Sequence of chain 1.C:
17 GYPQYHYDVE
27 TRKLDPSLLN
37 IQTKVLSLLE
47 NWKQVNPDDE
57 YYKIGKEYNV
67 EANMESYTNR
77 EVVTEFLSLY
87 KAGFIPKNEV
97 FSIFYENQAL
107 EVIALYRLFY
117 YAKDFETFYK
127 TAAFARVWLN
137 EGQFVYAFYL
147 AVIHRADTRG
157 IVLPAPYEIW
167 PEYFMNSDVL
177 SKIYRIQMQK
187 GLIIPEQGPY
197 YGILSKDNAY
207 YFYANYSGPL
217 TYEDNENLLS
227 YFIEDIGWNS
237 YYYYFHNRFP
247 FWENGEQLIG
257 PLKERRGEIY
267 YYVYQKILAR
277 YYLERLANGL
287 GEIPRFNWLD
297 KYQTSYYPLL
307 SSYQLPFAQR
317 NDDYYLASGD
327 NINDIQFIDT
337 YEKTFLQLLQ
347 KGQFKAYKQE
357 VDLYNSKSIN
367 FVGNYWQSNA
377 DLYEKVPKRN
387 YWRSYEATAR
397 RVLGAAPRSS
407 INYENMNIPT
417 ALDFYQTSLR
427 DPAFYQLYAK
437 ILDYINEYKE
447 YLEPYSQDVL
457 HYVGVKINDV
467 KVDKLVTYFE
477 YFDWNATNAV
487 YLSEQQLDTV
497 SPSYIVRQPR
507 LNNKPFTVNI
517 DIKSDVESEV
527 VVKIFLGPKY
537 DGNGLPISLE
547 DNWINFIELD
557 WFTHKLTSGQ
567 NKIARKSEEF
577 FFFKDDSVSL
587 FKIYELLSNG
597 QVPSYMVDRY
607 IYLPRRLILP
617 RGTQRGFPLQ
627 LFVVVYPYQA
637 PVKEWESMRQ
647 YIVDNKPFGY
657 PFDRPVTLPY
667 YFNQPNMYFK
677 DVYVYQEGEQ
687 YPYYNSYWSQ

A protein and the small-molecule ligand that binds it are described below.
Small molecule (SMILES): CC(=O)N[C@H]1[C@H](O[C@H]2[C@H](O)[C@@H](NC(C)=O)CO[C@@H]2CO)O[C@H](CO)[C@@H](O[C@@H]2O[C@H](CO[C@H]3O[C@H](CO)[C@@H](O)[C@H](O[C@H]4O[C@H](CO)[C@@H](O)[C@H](O)[C@@H]4O)[C@@H]3O)[C@@H](O)[C@H](O[C@H]3O[C@H](CO)[C@@H](O)[C@H](O)[C@@H]3O)[C@@H]2O)[C@@H]1O

Binding-site contacts:
Ligand atom C7 contacts residue ILE501 of chain 1.C at 4.0 Å (hydrophobic).
Ligand atom O2 contacts residue ASP494 of chain 1.C at 3.8 Å.
Ligand atom C6 contacts residue SER497 of chain 1.C at 3.8 Å.
Ligand atom C6 contacts residue TYR590 of chain 1.C at 4.1 Å (hydrophobic).
Ligand atom C6 contacts residue GLU46 of chain 1.C at 3.9 Å.
Ligand atom C5 contacts residue SER497 of chain 1.C at 3.6 Å.
Ligand atom C8 contacts residue ASN47 of chain 1.C at 3.9 Å.
Ligand atom O4 contacts residue SER497 of chain 1.C at 3.2 Å (h-bond).
Ligand atom O4 contacts residue GLU56 of chain 1.C at 3.6 Å (salt-bridge).
Ligand atom N2 contacts residue GLU46 of chain 1.C at 3.5 Å (salt-bridge).
Ligand atom C2 contacts residue ASN481 of chain 1.C at 2.4 Å.
Ligand atom C7 contacts residue SER497 of chain 1.C at 3.1 Å.
Ligand atom C8 contacts residue PHE587 of chain 1.C at 3.5 Å (hydrophobic).
Ligand atom N2 contacts residue SER497 of chain 1.C at 3.7 Å.
Ligand atom C8 contacts residue SER585 of chain 1.C at 3.2 Å.
Ligand atom O5 contacts residue ASN481 of chain 1.C at 2.3 Å (h-bond).
Ligand atom O5 contacts residue THR483 of chain 1.C at 3.8 Å.
Ligand atom O4 contacts residue ASP55 of chain 1.C at 3.7 Å.
Ligand atom N2 contacts residue ASN481 of chain 1.C at 3.0 Å (h-bond).
Ligand atom C5 contacts residue TYR590 of chain 1.C at 4.1 Å (hydrophobic).
Ligand atom O3 contacts residue PHE587 of chain 1.C at 4.1 Å.
Ligand atom O7 contacts residue VAL496 of chain 1.C at 4.0 Å.
Ligand atom C8 contacts residue GLU46 of chain 1.C at 4.1 Å.
Ligand atom C1 contacts residue THR483 of chain 1.C at 3.6 Å.
Ligand atom O7 contacts residue ILE501 of chain 1.C at 3.7 Å.
Ligand atom O6 contacts residue LEU586 of chain 1.C at 2.9 Å.
Ligand atom C7 contacts residue PHE587 of chain 1.C at 4.0 Å (hydrophobic).
Ligand atom C4 contacts residue ASN481 of chain 1.C at 4.1 Å.
Ligand atom O6 contacts residue GLU46 of chain 1.C at 3.1 Å (salt-bridge).
Ligand atom C3 contacts residue SER499 of chain 1.C at 4.0 Å.
Ligand atom O4 contacts residue THR39 of chain 1.C at 4.0 Å.
Ligand atom O7 contacts residue SER497 of chain 1.C at 2.8 Å (h-bond).
Ligand atom C4 contacts residue SER497 of chain 1.C at 3.9 Å.
Ligand atom C1 contacts residue ASN481 of chain 1.C at 1.4 Å.
Ligand atom C8 contacts residue ASN481 of chain 1.C at 3.1 Å.
Ligand atom N2 contacts residue SER499 of chain 1.C at 3.6 Å (h-bond).
Ligand atom C8 contacts residue SER497 of chain 1.C at 3.6 Å.
Ligand atom C7 contacts residue ASN481 of chain 1.C at 3.3 Å.
Ligand atom C5 contacts residue ASN481 of chain 1.C at 3.6 Å.
Ligand atom C3 contacts residue ASN481 of chain 1.C at 3.8 Å.